Binding-site contacts:
Ligand atom OD1 contacts residue ASN73 of chain 1.D at 3.1 Å (h-bond).
Ligand atom C contacts residue GLU63 of chain 1.D at 3.3 Å.
Ligand atom O contacts residue ARG97 of chain 1.D at 3.1 Å (salt-bridge).
Ligand atom O contacts residue ASN66 of chain 1.D at 3.4 Å (h-bond).
Ligand atom OG contacts residue GLU70 of chain 1.D at 2.4 Å (salt-bridge).
Ligand atom OXT contacts residue TYR84 of chain 1.D at 2.3 Å (h-bond).
Ligand atom C contacts residue LYS146 of chain 1.D at 3.4 Å.
Ligand atom CD2 contacts residue TRP147 of chain 1.D at 3.1 Å (hydrophobic).
Ligand atom C contacts residue THR143 of chain 1.D at 3.3 Å.
Ligand atom OG1 contacts residue MET67 of chain 1.D at 3.0 Å.
Ligand atom CA contacts residue ASN77 of chain 1.D at 3.1 Å.
Ligand atom CG2 contacts residue MET67 of chain 1.D at 3.4 Å (hydrophobic).
Ligand atom N contacts residue TYR7 of chain 1.D at 2.9 Å (h-bond).
Ligand atom CB contacts residue ASN77 of chain 1.D at 3.5 Å.
Ligand atom N contacts residue GLU63 of chain 1.D at 2.6 Å (salt-bridge).
Ligand atom CD contacts residue TYR159 of chain 1.D at 3.2 Å (hydrophobic).
Ligand atom CB contacts residue THR143 of chain 1.D at 3.2 Å.
Ligand atom CB contacts residue ARG97 of chain 1.D at 3.2 Å.
Ligand atom CG2 contacts residue GLN163 of chain 1.D at 3.0 Å.
Ligand atom OG1 contacts residue TYR9 of chain 1.D at 2.4 Å (h-bond).
Ligand atom CB contacts residue GLU63 of chain 1.D at 3.5 Å.
Ligand atom OXT contacts residue THR143 of chain 1.D at 2.5 Å (h-bond).
Ligand atom OG1 contacts residue TRP167 of chain 1.D at 2.8 Å.
Ligand atom O contacts residue TYR84 of chain 1.D at 3.5 Å (h-bond).
Ligand atom N contacts residue ASN77 of chain 1.D at 3.0 Å (h-bond).
Ligand atom CB contacts residue TYR159 of chain 1.D at 3.2 Å (hydrophobic).
Ligand atom CA contacts residue THR143 of chain 1.D at 3.4 Å.
Ligand atom O contacts residue TYR159 of chain 1.D at 2.6 Å (h-bond).
Ligand atom O contacts residue TYR7 of chain 1.D at 3.4 Å.
Ligand atom CA contacts residue GLU63 of chain 1.D at 3.2 Å.
Ligand atom C contacts residue TYR7 of chain 1.D at 3.0 Å (hydrophobic).
Ligand atom CG2 contacts residue ASN66 of chain 1.D at 3.2 Å.
Ligand atom CB contacts residue GLU70 of chain 1.D at 2.9 Å.
Ligand atom OXT contacts residue LYS146 of chain 1.D at 3.5 Å.
Ligand atom CG2 contacts residue GLU63 of chain 1.D at 3.1 Å.
Ligand atom N contacts residue TYR171 of chain 1.D at 2.8 Å (h-bond).
Ligand atom O contacts residue TRP147 of chain 1.D at 2.7 Å (h-bond).
Ligand atom O contacts residue LYS146 of chain 1.D at 2.7 Å (salt-bridge).
Ligand atom CA contacts residue TYR7 of chain 1.D at 3.2 Å (hydrophobic).
Ligand atom C contacts residue TYR84 of chain 1.D at 3.2 Å (hydrophobic).

Sequence of chain 1.D:
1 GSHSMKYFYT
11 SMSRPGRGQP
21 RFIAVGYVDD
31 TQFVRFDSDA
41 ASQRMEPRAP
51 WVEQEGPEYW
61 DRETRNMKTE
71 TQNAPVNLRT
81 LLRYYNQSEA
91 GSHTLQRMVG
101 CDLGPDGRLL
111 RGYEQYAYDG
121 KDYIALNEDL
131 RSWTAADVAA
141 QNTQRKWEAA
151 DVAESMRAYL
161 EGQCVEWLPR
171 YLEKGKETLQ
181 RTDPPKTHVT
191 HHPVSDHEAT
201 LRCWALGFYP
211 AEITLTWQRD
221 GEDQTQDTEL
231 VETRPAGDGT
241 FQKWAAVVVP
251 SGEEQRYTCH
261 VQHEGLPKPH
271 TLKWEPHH

A small-molecule ligand and the protein it binds are described below.
Small molecule (SMILES): CC(C)C[C@H](NC(=O)[C@H](CC(N)=O)NC(=O)[C@H](C)NC(=O)[C@H](CO)NC(=O)[C@H](CCC(=O)O)NC(=O)[C@@H]1CCCN1C(=O)[C@@H](NC(=O)[C@@H](N)[C@@H](C)O)[C@@H](C)O)C(=O)O